Sequence of chain 1.C:
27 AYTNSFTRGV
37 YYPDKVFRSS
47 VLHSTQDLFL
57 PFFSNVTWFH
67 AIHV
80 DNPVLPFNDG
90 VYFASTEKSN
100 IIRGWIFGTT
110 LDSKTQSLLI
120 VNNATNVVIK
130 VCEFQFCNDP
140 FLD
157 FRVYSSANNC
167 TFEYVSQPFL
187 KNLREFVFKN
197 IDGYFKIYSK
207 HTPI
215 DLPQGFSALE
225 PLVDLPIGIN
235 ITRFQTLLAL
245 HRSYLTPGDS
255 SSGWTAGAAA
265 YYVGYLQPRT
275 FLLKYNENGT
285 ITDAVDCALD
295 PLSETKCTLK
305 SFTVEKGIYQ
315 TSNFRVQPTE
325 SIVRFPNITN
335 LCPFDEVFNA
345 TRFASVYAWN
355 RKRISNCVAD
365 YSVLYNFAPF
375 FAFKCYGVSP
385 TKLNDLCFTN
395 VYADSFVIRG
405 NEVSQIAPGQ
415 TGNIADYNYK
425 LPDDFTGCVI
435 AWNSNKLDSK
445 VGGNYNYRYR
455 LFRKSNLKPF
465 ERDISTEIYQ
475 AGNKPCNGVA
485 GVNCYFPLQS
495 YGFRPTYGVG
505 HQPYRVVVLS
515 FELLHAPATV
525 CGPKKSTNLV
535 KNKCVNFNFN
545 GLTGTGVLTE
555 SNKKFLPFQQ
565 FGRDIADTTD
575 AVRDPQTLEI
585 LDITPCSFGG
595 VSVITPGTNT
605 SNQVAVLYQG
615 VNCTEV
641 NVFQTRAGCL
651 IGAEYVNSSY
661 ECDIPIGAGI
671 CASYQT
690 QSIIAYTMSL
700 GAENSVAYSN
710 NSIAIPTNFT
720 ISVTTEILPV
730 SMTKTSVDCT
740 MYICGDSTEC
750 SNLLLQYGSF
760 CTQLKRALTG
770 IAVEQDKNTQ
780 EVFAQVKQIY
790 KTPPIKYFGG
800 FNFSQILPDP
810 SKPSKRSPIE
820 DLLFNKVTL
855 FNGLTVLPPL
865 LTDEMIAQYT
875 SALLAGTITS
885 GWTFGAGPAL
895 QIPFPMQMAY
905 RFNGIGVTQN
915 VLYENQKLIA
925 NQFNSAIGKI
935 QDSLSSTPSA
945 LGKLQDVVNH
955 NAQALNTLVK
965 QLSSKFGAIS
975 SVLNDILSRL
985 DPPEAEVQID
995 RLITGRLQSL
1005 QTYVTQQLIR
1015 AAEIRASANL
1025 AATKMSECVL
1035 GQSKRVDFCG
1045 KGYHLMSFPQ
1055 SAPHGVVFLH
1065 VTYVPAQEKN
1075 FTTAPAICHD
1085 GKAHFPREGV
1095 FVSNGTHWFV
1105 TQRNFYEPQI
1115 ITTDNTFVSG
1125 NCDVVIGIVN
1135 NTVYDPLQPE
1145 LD

The protein below binds the small molecule below.
Small molecule (SMILES): CC(=O)N[C@@H]1[C@@H](O)[C@H](O)[C@@H](CO)O[C@H]1O

Binding-site contacts:
Ligand atom C7 contacts residue ASN616 of chain 1.C at 2.8 Å.
Ligand atom C1 contacts residue ASN616 of chain 1.C at 3.3 Å.
Ligand atom O5 contacts residue ASN616 of chain 1.C at 4.5 Å.
Ligand atom C2 contacts residue ASN616 of chain 1.C at 4.0 Å.
Ligand atom N2 contacts residue ASN616 of chain 1.C at 3.5 Å (h-bond).
Ligand atom O7 contacts residue ASN616 of chain 1.C at 2.3 Å (h-bond).
Ligand atom C8 contacts residue ASN616 of chain 1.C at 3.5 Å.